Sequence of chain 1.A:
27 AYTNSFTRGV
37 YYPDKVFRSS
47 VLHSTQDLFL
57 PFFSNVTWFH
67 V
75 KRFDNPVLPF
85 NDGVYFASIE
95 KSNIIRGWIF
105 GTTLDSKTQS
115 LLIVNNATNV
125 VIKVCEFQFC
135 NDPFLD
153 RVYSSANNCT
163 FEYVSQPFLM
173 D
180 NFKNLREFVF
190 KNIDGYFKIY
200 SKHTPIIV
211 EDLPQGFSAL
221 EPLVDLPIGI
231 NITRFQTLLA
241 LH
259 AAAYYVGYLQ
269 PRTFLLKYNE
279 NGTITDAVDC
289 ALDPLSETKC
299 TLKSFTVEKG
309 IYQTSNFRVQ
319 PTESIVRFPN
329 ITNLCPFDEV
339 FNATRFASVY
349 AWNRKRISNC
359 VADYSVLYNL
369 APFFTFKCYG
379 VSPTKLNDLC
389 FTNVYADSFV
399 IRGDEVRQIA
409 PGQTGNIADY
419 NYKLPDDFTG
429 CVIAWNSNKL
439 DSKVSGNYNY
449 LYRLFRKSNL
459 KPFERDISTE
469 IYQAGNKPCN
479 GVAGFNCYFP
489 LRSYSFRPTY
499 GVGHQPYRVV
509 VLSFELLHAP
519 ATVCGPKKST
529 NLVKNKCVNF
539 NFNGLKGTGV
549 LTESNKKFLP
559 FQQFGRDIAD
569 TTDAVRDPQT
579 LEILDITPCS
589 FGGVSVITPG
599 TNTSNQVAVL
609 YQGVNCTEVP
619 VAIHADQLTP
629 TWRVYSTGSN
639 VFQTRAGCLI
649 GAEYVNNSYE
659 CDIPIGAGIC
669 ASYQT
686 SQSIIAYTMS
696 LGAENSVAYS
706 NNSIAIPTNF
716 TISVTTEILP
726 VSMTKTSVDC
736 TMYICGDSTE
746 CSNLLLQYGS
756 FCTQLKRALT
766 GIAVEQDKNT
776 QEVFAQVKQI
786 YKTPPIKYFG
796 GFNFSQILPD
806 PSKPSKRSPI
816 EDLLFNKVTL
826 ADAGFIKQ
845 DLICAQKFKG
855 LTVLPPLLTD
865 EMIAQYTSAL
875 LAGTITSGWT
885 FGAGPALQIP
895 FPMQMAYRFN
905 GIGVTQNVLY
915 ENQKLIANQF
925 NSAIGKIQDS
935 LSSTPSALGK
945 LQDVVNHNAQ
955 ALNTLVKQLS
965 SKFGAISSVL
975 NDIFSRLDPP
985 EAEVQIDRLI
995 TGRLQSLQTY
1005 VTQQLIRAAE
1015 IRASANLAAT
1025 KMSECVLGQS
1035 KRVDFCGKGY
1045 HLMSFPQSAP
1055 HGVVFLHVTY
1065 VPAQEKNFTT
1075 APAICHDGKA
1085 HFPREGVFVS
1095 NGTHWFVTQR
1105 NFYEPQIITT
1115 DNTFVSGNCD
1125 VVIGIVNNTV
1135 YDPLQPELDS

A protein and the small-molecule ligand that binds it are described below.
Small molecule (SMILES): CC(=O)N[C@@H]1[C@@H](O)[C@H](O)[C@@H](CO)O[C@H]1O

Binding-site contacts:
Ligand atom C6 contacts residue GLN923 of chain 1.A at 3.7 Å.
Ligand atom O5 contacts residue ASN714 of chain 1.A at 2.4 Å (h-bond).
Ligand atom C5 contacts residue ASN714 of chain 1.A at 3.7 Å.
Ligand atom C2 contacts residue ASN714 of chain 1.A at 2.4 Å.
Ligand atom C3 contacts residue ASN714 of chain 1.A at 3.8 Å.
Ligand atom C5 contacts residue GLN923 of chain 1.A at 4.3 Å.
Ligand atom C7 contacts residue ASN714 of chain 1.A at 3.5 Å.
Ligand atom C1 contacts residue ASN714 of chain 1.A at 1.4 Å.
Ligand atom O4 contacts residue LEU919 of chain 1.A at 4.3 Å.
Ligand atom N2 contacts residue ASN714 of chain 1.A at 2.9 Å (h-bond).
Ligand atom O7 contacts residue ASN714 of chain 1.A at 3.6 Å.
Ligand atom O7 contacts residue LEU919 of chain 1.A at 4.1 Å.
Ligand atom O6 contacts residue PHE715 of chain 1.A at 3.8 Å.
Ligand atom C4 contacts residue ASN714 of chain 1.A at 4.2 Å.
Ligand atom O6 contacts residue GLN923 of chain 1.A at 3.0 Å (h-bond).
Ligand atom O6 contacts residue ASN714 of chain 1.A at 4.0 Å.